Sequence of chain 1.A:
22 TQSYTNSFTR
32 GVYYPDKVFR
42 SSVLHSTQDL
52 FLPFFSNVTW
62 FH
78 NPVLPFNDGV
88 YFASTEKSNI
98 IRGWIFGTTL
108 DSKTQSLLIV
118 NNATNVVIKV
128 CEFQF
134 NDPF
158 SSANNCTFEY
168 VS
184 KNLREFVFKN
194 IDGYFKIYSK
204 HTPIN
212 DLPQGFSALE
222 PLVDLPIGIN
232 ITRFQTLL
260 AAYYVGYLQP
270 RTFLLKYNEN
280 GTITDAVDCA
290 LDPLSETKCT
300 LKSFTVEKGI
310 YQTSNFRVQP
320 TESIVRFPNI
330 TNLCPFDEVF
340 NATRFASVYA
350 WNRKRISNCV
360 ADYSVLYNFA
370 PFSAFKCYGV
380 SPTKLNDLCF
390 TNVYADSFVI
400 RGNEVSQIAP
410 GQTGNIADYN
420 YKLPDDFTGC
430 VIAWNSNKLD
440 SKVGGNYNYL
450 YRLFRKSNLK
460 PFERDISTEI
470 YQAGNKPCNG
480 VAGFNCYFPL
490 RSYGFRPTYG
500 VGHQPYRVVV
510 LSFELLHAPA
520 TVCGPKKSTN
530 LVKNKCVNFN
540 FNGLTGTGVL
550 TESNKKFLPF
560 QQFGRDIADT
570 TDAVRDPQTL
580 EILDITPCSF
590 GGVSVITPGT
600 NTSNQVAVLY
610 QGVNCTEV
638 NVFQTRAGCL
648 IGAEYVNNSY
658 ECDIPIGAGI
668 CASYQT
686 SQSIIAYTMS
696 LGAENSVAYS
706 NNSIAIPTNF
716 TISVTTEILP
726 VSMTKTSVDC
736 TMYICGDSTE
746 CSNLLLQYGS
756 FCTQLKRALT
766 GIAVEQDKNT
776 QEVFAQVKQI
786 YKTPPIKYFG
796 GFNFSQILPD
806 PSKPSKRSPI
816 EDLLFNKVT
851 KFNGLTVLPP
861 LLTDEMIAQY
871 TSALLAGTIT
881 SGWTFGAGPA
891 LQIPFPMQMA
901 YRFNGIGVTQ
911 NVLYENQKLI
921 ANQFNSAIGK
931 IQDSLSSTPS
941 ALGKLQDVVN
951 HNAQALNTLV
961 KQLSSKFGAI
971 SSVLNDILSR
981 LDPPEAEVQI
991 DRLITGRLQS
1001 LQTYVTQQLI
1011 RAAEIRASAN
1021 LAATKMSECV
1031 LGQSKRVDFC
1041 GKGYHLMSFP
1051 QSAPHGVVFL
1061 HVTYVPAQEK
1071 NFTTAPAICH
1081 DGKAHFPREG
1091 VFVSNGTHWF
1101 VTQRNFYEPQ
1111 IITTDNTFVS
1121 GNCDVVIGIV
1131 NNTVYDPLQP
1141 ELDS

Binding-site contacts:
Ligand atom O5 contacts residue ASN706 of chain 1.A at 2.4 Å (h-bond).
Ligand atom O7 contacts residue TYR793 of chain 1.C at 3.1 Å.
Ligand atom O4 contacts residue ILE791 of chain 1.C at 4.1 Å.
Ligand atom C3 contacts residue ASN706 of chain 1.A at 3.3 Å.
Ligand atom C4 contacts residue ILE791 of chain 1.C at 3.6 Å (hydrophobic).
Ligand atom C7 contacts residue TYR793 of chain 1.C at 4.3 Å (hydrophobic).
Ligand atom C1 contacts residue ASN706 of chain 1.A at 1.4 Å.
Ligand atom O3 contacts residue ILE791 of chain 1.C at 4.2 Å.
Ligand atom O3 contacts residue TYR793 of chain 1.C at 3.4 Å.
Ligand atom C2 contacts residue TYR793 of chain 1.C at 4.0 Å (hydrophobic).
Ligand atom N2 contacts residue ASN706 of chain 1.A at 3.5 Å (h-bond).
Ligand atom O3 contacts residue ASN706 of chain 1.A at 2.4 Å (h-bond).
Ligand atom C2 contacts residue ASN706 of chain 1.A at 2.5 Å.
Ligand atom C5 contacts residue ASN706 of chain 1.A at 3.6 Å.
Ligand atom C6 contacts residue ILE791 of chain 1.C at 4.4 Å (hydrophobic).
Ligand atom C3 contacts residue TYR793 of chain 1.C at 3.6 Å (hydrophobic).
Ligand atom C3 contacts residue ILE791 of chain 1.C at 4.3 Å (hydrophobic).
Ligand atom C4 contacts residue ASN706 of chain 1.A at 4.2 Å.

Sequence of chain 1.C:
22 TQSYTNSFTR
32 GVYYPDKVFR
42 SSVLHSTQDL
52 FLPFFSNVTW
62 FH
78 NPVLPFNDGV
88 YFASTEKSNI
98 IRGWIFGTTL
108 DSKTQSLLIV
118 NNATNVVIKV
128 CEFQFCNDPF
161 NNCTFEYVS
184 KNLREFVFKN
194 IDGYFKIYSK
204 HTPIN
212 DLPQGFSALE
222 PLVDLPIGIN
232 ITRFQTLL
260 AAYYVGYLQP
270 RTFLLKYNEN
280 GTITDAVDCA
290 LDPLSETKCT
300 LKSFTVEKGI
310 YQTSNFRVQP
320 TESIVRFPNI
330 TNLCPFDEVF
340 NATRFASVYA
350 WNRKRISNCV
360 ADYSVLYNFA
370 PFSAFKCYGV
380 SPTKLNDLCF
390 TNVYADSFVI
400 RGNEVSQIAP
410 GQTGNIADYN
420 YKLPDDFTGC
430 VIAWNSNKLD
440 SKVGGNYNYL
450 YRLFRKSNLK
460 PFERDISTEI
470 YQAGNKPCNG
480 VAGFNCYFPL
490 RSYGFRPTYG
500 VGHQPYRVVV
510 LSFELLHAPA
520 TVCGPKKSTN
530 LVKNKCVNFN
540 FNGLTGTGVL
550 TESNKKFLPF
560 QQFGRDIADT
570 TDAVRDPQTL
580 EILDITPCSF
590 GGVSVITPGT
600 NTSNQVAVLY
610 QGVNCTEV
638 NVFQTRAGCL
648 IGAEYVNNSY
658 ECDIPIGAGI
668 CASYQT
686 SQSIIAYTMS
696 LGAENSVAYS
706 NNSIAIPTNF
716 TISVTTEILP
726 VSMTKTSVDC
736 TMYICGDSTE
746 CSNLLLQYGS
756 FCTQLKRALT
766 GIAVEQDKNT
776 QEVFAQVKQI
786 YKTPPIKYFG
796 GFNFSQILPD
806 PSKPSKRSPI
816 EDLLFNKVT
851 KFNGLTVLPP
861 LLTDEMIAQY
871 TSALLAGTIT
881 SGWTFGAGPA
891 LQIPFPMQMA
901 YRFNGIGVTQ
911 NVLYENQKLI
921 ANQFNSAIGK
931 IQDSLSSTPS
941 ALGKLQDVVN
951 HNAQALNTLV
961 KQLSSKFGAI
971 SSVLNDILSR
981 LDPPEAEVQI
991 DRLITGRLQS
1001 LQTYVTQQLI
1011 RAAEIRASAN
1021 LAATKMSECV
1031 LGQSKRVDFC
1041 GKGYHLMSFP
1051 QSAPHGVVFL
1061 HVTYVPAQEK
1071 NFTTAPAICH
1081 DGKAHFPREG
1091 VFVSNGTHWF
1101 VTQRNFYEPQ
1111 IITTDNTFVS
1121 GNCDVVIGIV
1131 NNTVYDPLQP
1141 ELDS

This small molecule binds to this protein.
Small molecule (SMILES): CC(=O)N[C@@H]1[C@@H](O)[C@H](O)[C@@H](CO)O[C@H]1O